Sequence of chain 5.D:
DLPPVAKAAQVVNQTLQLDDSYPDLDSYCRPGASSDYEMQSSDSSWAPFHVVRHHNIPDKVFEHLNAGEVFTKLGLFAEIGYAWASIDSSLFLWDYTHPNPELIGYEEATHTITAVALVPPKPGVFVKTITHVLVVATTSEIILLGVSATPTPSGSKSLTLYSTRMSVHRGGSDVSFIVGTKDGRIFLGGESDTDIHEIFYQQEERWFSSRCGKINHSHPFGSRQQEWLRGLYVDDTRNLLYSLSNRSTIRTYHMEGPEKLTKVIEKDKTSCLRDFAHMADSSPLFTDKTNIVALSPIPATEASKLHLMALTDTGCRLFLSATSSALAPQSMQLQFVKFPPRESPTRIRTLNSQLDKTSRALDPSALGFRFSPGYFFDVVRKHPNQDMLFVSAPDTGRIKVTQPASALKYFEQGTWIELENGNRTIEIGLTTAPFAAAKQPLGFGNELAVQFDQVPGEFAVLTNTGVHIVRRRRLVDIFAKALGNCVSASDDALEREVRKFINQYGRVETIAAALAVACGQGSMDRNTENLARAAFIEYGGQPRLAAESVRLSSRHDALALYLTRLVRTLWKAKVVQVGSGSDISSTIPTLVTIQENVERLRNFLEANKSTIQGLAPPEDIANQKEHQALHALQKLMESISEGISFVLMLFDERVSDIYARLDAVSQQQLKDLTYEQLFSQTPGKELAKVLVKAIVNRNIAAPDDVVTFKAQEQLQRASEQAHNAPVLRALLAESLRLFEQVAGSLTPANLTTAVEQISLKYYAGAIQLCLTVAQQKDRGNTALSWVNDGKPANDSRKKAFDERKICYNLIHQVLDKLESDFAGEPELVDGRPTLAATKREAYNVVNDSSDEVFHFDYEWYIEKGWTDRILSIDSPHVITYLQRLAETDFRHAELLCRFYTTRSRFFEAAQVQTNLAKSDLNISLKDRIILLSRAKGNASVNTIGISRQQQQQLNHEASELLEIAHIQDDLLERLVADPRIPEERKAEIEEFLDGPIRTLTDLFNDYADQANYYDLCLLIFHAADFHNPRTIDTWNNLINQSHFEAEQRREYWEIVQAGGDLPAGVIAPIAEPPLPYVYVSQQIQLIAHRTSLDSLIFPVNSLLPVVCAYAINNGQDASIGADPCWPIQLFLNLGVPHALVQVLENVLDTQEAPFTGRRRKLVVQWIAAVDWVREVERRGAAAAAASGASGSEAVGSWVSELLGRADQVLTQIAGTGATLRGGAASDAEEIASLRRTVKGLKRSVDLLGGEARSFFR

Binding-site contacts:
Ligand atom N contacts residue LEU93 of chain 5.F at 0.9 Å.
Ligand atom N contacts residue LEU91 of chain 5.F at 0.7 Å.
Ligand atom NE contacts residue ILE104 of chain 5.F at 0.7 Å.
Ligand atom CG contacts residue LEU159 of chain 5.F at 0.6 Å (hydrophobic).
Ligand atom NH2 contacts residue ALA3 of chain 5.L at 1.1 Å.
Ligand atom CA contacts residue LEU91 of chain 5.F at 0.8 Å (hydrophobic).
Ligand atom CE1 contacts residue PRO99 of chain 5.F at 1.1 Å (hydrophobic).
Ligand atom CZ contacts residue ILE104 of chain 5.F at 1.3 Å (hydrophobic).
Ligand atom O contacts residue LEU159 of chain 5.F at 0.9 Å.
Ligand atom C contacts residue ILE113 of chain 5.F at 1.2 Å (hydrophobic).
Ligand atom N contacts residue THR160 of chain 5.F at 1.0 Å (h-bond).
Ligand atom C contacts residue LEU159 of chain 5.F at 0.8 Å (hydrophobic).
Ligand atom N contacts residue ILE113 of chain 5.F at 1.2 Å.
Ligand atom CD contacts residue LYS73 of chain 5.F at 1.2 Å.
Ligand atom CB contacts residue THR1061 of chain 5.D at 1.0 Å.
Ligand atom CA contacts residue LEU91 of chain 5.F at 1.1 Å (hydrophobic).
Ligand atom N contacts residue LEU159 of chain 5.F at 1.2 Å.
Ligand atom ND2 contacts residue LEU159 of chain 5.F at 1.3 Å (h-bond).
Ligand atom OG contacts residue ALA115 of chain 5.F at 1.3 Å (h-bond).
Ligand atom O contacts residue ILE113 of chain 5.F at 0.7 Å.
Ligand atom CA contacts residue LEU93 of chain 5.F at 1.2 Å (hydrophobic).
Ligand atom CA contacts residue ILE113 of chain 5.F at 0.8 Å (hydrophobic).
Ligand atom CB contacts residue LEU91 of chain 5.F at 0.8 Å (hydrophobic).
Ligand atom CE2 contacts residue TYR106 of chain 5.F at 1.3 Å (hydrophobic).
Ligand atom C contacts residue LEU93 of chain 5.F at 0.8 Å (hydrophobic).
Ligand atom C contacts residue LEU159 of chain 5.F at 0.7 Å (hydrophobic).
Ligand atom CB contacts residue ILE113 of chain 5.F at 1.3 Å (hydrophobic).
Ligand atom CD1 contacts residue SER89 of chain 5.F at 1.0 Å.
Ligand atom NE2 contacts residue PRO99 of chain 5.F at 0.6 Å.
Ligand atom CA contacts residue ILE113 of chain 5.F at 0.7 Å (hydrophobic).
Ligand atom N contacts residue LEU159 of chain 5.F at 1.4 Å (h-bond).
Ligand atom O contacts residue LEU91 of chain 5.F at 1.2 Å.
Ligand atom CB contacts residue SER148 of chain 5.F at 1.3 Å.
Ligand atom OD1 contacts residue LEU159 of chain 5.F at 1.0 Å (h-bond).
Ligand atom CG contacts residue THR1061 of chain 5.D at 1.1 Å.
Ligand atom CB contacts residue TRP84 of chain 5.F at 1.4 Å (hydrophobic).
Ligand atom OG1 contacts residue TRP84 of chain 5.F at 1.3 Å.
Ligand atom CD contacts residue THR114 of chain 5.F at 1.3 Å.
Ligand atom C contacts residue LEU91 of chain 5.F at 1.0 Å (hydrophobic).
Ligand atom CD contacts residue ILE104 of chain 5.F at 1.2 Å (hydrophobic).

Sequence of chain 5.F:
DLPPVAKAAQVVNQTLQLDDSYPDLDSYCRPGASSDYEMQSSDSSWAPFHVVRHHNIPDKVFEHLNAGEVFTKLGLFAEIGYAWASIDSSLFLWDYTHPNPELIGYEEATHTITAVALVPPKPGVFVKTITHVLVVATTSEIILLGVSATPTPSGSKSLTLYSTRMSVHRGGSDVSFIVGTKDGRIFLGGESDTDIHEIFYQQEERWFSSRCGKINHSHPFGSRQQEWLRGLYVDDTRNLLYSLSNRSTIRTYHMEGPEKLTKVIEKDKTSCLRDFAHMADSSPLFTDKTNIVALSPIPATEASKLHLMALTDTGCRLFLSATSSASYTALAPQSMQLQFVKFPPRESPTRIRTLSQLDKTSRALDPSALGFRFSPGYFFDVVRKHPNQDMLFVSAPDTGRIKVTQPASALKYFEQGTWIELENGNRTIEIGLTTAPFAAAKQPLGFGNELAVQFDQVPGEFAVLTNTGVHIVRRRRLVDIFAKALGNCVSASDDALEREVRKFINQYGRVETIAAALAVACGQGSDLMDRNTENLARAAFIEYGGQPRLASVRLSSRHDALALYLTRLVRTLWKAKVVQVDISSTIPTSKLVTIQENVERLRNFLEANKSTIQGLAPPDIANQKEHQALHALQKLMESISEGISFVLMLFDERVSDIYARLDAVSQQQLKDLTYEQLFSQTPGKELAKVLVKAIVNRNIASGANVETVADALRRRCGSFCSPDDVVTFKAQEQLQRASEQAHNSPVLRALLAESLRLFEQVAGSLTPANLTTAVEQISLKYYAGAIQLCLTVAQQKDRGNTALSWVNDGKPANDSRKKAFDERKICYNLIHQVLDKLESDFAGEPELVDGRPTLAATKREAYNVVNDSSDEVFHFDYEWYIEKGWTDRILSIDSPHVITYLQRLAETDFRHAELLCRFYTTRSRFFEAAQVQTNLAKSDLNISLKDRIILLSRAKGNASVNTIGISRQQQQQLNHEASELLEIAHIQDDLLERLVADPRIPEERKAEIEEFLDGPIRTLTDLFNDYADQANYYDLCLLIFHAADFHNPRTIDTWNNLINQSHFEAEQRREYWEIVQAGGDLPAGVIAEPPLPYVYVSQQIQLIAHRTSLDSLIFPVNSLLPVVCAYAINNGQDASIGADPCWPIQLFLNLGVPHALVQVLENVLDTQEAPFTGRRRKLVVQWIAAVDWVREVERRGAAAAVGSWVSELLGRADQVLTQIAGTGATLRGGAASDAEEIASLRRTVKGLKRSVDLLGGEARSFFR

The protein below binds the small molecule below.
Small molecule (SMILES): CC[C@H](C)[C@H](NC(=O)[C@@H](NC(=O)[C@H](CC(C)C)NC(=O)[C@H](CCCCN)NC(=O)[C@H](CCCCN)NC(=O)[C@@H](N)Cc1cnc[nH]1)C(C)C)C(=O)N[C@@H](CC(N)=O)C(=O)N[C@@H](CCCCN)C(=O)N[C@@H](CC(=O)O)C(=O)N[C@@H](CCSC)C(=O)N[C@@H](CCCN=C(N)N)C(=O)N[C@H](C(=O)N[C@@H](CC(=O)O)C(=O)N[C@@H](CC(C)C)C(=O)N[C@@H](Cc1ccccc1)C(=O)N[C@@H](CO)C(=O)N1CCC[C@H]1C(=O)N1CCC[C@H]1C(=O)N[C@H](C=O)CC(N)=O)[C@@H](C)O

Sequence of chain 5.L:
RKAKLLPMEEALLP